Binding-site contacts:
Ligand atom C4 contacts residue ASN84 of chain 1.A at 4.3 Å.
Ligand atom O7 contacts residue ASN84 of chain 1.A at 3.4 Å (h-bond).
Ligand atom O6 contacts residue PRO92 of chain 1.A at 3.6 Å (h-bond).
Ligand atom O6 contacts residue NAG1 of chain 1.G at 2.8 Å (h-bond).
Ligand atom C6 contacts residue NAG1 of chain 1.G at 4.2 Å.
Ligand atom C5 contacts residue ASN84 of chain 1.A at 3.6 Å.
Ligand atom O5 contacts residue ASN84 of chain 1.A at 2.4 Å (h-bond).
Ligand atom C8 contacts residue ASN84 of chain 1.A at 4.1 Å.
Ligand atom O5 contacts residue NAG1 of chain 1.G at 4.5 Å.
Ligand atom C4 contacts residue THR94 of chain 1.A at 4.5 Å.
Ligand atom N2 contacts residue THR86 of chain 1.A at 3.5 Å (h-bond).
Ligand atom O5 contacts residue THR94 of chain 1.A at 4.3 Å.
Ligand atom C3 contacts residue ASN84 of chain 1.A at 4.0 Å.
Ligand atom C1 contacts residue THR86 of chain 1.A at 3.5 Å.
Ligand atom N2 contacts residue ASN84 of chain 1.A at 2.6 Å (h-bond).
Ligand atom C8 contacts residue GLU122 of chain 1.A at 3.3 Å.
Ligand atom C7 contacts residue ASN84 of chain 1.A at 3.1 Å.
Ligand atom C8 contacts residue THR86 of chain 1.A at 3.9 Å.
Ligand atom C1 contacts residue ASN84 of chain 1.A at 1.4 Å.
Ligand atom C2 contacts residue THR86 of chain 1.A at 4.1 Å.
Ligand atom C6 contacts residue THR94 of chain 1.A at 4.2 Å.
Ligand atom C7 contacts residue THR86 of chain 1.A at 4.4 Å.
Ligand atom C7 contacts residue GLU122 of chain 1.A at 4.3 Å.
Ligand atom C2 contacts residue ASN84 of chain 1.A at 2.7 Å.

Sequence of chain 1.A:
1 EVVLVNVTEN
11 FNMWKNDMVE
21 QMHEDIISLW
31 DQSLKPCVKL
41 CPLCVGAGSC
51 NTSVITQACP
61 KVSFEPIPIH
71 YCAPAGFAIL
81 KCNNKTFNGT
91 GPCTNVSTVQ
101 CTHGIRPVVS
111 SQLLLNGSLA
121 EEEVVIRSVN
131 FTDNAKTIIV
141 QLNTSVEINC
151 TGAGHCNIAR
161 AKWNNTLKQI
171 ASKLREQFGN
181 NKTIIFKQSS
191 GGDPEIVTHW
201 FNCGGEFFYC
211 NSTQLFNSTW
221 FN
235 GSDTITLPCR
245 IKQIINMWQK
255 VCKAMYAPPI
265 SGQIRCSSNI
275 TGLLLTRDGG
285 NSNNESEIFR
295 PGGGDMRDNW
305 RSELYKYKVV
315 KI

This protein binds this small molecule.
Small molecule (SMILES): CC(=O)N[C@@H]1[C@@H](O)[C@H](O)[C@@H](CO)O[C@H]1O